A small-molecule ligand and the protein it binds are described below.
Small molecule (SMILES): C=C(C)[C@@H]1CCC(C)=C[C@H]1c1c(O)cc(CCCCC)cc1O

Sequence of chain 1.C:
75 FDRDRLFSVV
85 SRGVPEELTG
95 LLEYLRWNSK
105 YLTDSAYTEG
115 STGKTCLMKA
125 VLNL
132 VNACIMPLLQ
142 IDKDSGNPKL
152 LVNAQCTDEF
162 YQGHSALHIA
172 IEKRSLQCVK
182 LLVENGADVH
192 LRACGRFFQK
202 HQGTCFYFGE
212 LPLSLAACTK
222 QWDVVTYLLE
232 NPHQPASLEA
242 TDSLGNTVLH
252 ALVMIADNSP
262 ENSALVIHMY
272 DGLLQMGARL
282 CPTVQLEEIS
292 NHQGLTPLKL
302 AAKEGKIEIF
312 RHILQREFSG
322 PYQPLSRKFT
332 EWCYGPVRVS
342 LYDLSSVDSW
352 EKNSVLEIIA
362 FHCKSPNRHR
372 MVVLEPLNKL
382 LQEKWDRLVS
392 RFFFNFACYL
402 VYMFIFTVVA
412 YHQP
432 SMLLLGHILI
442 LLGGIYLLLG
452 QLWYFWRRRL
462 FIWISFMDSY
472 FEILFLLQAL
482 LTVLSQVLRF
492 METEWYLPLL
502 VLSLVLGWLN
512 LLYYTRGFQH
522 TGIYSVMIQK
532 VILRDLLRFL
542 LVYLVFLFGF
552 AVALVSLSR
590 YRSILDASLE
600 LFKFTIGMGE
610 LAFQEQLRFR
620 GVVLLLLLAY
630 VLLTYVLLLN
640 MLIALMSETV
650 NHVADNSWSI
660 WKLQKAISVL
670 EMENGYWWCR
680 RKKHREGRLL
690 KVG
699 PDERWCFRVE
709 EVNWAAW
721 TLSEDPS

Binding-site contacts:
Ligand atom C14 contacts residue MET640 of chain 1.D at 4.0 Å (hydrophobic).
Ligand atom C19 contacts residue LEU537 of chain 1.D at 3.5 Å (hydrophobic).
Ligand atom C14 contacts residue TYR634 of chain 1.C at 4.3 Å (hydrophobic).
Ligand atom C06 contacts residue LEU637 of chain 1.D at 4.0 Å (hydrophobic).
Ligand atom C06 contacts residue PHE540 of chain 1.D at 4.1 Å (hydrophobic).
Ligand atom O01 contacts residue TYR634 of chain 1.C at 3.5 Å.
Ligand atom C21 contacts residue LEU631 of chain 1.C at 3.8 Å (hydrophobic).
Ligand atom C11 contacts residue LEU631 of chain 1.C at 3.6 Å (hydrophobic).
Ligand atom C22 contacts residue LEU632 of chain 1.C at 4.3 Å (hydrophobic).
Ligand atom C12 contacts residue LEU537 of chain 1.D at 3.9 Å (hydrophobic).
Ligand atom C06 contacts residue MET640 of chain 1.D at 4.2 Å (hydrophobic).
Ligand atom C16 contacts residue LEU631 of chain 1.C at 3.5 Å (hydrophobic).
Ligand atom C15 contacts residue VAL635 of chain 1.C at 4.1 Å (hydrophobic).
Ligand atom C05 contacts residue PHE540 of chain 1.D at 3.9 Å (hydrophobic).
Ligand atom C19 contacts residue PHE540 of chain 1.D at 3.7 Å (hydrophobic).
Ligand atom C16 contacts residue VAL635 of chain 1.C at 3.5 Å (hydrophobic).
Ligand atom C05 contacts residue TYR634 of chain 1.C at 3.9 Å (hydrophobic).
Ligand atom C03 contacts residue TYR634 of chain 1.C at 4.0 Å (hydrophobic).
Ligand atom C05 contacts residue LEU637 of chain 1.D at 4.0 Å (hydrophobic).
Ligand atom C10 contacts residue LEU537 of chain 1.D at 4.2 Å (hydrophobic).
Ligand atom O01 contacts residue LEU631 of chain 1.C at 2.7 Å (h-bond).
Ligand atom C19 contacts residue MET640 of chain 1.D at 3.1 Å (hydrophobic).
Ligand atom C12 contacts residue LEU541 of chain 1.D at 3.9 Å (hydrophobic).
Ligand atom C11 contacts residue VAL635 of chain 1.C at 4.0 Å (hydrophobic).
Ligand atom C17 contacts residue LEU537 of chain 1.D at 3.5 Å (hydrophobic).
Ligand atom O02 contacts residue LEU541 of chain 1.D at 3.1 Å.
Ligand atom C07 contacts residue LEU631 of chain 1.C at 3.9 Å (hydrophobic).
Ligand atom C07 contacts residue LEU541 of chain 1.D at 4.3 Å (hydrophobic).
Ligand atom C17 contacts residue LEU541 of chain 1.D at 3.6 Å (hydrophobic).
Ligand atom C03 contacts residue MET640 of chain 1.D at 4.0 Å (hydrophobic).
Ligand atom O01 contacts residue VAL635 of chain 1.C at 4.1 Å.
Ligand atom C15 contacts residue LEU537 of chain 1.D at 3.9 Å (hydrophobic).
Ligand atom C21 contacts residue LEU632 of chain 1.C at 3.9 Å (hydrophobic).
Ligand atom C05 contacts residue MET640 of chain 1.D at 3.0 Å (hydrophobic).
Ligand atom O02 contacts residue LEU537 of chain 1.D at 2.9 Å (h-bond).
Ligand atom C20 contacts residue LEU631 of chain 1.C at 3.8 Å (hydrophobic).
Ligand atom C13 contacts residue TYR544 of chain 1.D at 3.7 Å (hydrophobic).
Ligand atom C06 contacts residue TYR634 of chain 1.C at 4.0 Å (hydrophobic).
Ligand atom C10 contacts residue MET640 of chain 1.D at 3.5 Å (hydrophobic).
Ligand atom C14 contacts residue LEU537 of chain 1.D at 4.2 Å (hydrophobic).

Sequence of chain 1.D:
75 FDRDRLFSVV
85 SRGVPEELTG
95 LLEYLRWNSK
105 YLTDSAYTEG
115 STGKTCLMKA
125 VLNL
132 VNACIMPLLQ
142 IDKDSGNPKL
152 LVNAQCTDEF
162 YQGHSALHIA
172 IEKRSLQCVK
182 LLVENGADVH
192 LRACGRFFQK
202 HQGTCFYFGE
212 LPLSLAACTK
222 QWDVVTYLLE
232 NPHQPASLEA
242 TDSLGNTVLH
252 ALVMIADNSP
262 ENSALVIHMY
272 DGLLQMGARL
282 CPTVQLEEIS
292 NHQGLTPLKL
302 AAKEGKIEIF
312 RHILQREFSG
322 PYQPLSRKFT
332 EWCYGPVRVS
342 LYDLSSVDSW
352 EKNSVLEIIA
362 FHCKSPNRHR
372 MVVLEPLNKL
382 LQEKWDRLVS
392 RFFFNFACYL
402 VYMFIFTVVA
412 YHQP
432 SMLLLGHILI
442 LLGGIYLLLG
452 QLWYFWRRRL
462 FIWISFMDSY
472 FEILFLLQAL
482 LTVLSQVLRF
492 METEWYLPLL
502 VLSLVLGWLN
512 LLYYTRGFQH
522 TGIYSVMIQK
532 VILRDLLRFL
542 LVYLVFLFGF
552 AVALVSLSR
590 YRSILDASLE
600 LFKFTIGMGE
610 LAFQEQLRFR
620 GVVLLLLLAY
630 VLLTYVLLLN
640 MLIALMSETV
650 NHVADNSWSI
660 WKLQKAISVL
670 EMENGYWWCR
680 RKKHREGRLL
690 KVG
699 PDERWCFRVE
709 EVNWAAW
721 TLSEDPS